The small molecule below binds the protein below.
Small molecule (SMILES): O=C(O)CCCCCNC(=O)CCCC[C@@H]1SC[C@@H]2NC(=O)N[C@@H]21

Binding-site contacts:
Ligand atom C10 contacts residue VAL47 of chain 4.B at 3.8 Å (hydrophobic).
Ligand atom C6 contacts residue TRP108 of chain 4.B at 3.3 Å (hydrophobic).
Ligand atom C3 contacts residue TRP120 of chain 2.A at 3.9 Å (hydrophobic).
Ligand atom N16 contacts residue SER88 of chain 4.B at 3.3 Å (h-bond).
Ligand atom C5 contacts residue ASN23 of chain 4.B at 3.8 Å.
Ligand atom O15 contacts residue ASN49 of chain 4.B at 3.0 Å (h-bond).
Ligand atom N4 contacts residue VAL47 of chain 4.B at 3.4 Å.
Ligand atom C2 contacts residue ASP128 of chain 4.B at 3.9 Å.
Ligand atom O24 contacts residue LYS121 of chain 2.A at 2.7 Å.
Ligand atom O9 contacts residue SER27 of chain 4.B at 2.6 Å (h-bond).
Ligand atom O15 contacts residue TRP120 of chain 2.A at 3.9 Å.
Ligand atom C13 contacts residue TRP79 of chain 4.B at 3.5 Å (hydrophobic).
Ligand atom N1 contacts residue TYR43 of chain 4.B at 3.9 Å.
Ligand atom C13 contacts residue ASN49 of chain 4.B at 3.6 Å.
Ligand atom S7 contacts residue THR90 of chain 4.B at 3.4 Å (h-bond).
Ligand atom C13 contacts residue SER88 of chain 4.B at 3.8 Å.
Ligand atom C3 contacts residue VAL47 of chain 4.B at 3.5 Å (hydrophobic).
Ligand atom C2 contacts residue TRP108 of chain 4.B at 3.7 Å (hydrophobic).
Ligand atom C11 contacts residue LEU110 of chain 4.B at 3.6 Å (hydrophobic).
Ligand atom N1 contacts residue ASP128 of chain 4.B at 2.8 Å (salt-bridge).
Ligand atom C10 contacts residue TRP120 of chain 2.A at 3.9 Å (hydrophobic).
Ligand atom C18 contacts residue SER112 of chain 4.B at 3.8 Å.
Ligand atom C10 contacts residue SER45 of chain 4.B at 3.7 Å.
Ligand atom S7 contacts residue TRP79 of chain 4.B at 3.7 Å.
Ligand atom O9 contacts residue TYR43 of chain 4.B at 2.4 Å (h-bond).
Ligand atom C12 contacts residue ASN49 of chain 4.B at 3.9 Å.
Ligand atom S7 contacts residue TRP92 of chain 4.B at 3.9 Å.
Ligand atom C12 contacts residue TRP79 of chain 4.B at 3.5 Å (hydrophobic).
Ligand atom C8 contacts residue TRP120 of chain 2.A at 3.5 Å (hydrophobic).
Ligand atom C5 contacts residue ASP128 of chain 4.B at 3.8 Å.
Ligand atom C11 contacts residue TRP79 of chain 4.B at 3.6 Å (hydrophobic).
Ligand atom C5 contacts residue SER27 of chain 4.B at 3.6 Å.
Ligand atom O9 contacts residue ASN23 of chain 4.B at 3.2 Å (h-bond).
Ligand atom C19 contacts residue SER112 of chain 4.B at 3.5 Å.
Ligand atom C18 contacts residue LEU110 of chain 4.B at 3.8 Å (hydrophobic).
Ligand atom O15 contacts residue GLY48 of chain 4.B at 3.5 Å.
Ligand atom N4 contacts residue SER45 of chain 4.B at 3.3 Å (h-bond).
Ligand atom C14 contacts residue ASN49 of chain 4.B at 3.8 Å.
Ligand atom C5 contacts residue TYR43 of chain 4.B at 3.3 Å (hydrophobic).
Ligand atom C20 contacts residue LEU124 of chain 4.B at 3.9 Å (hydrophobic).

Sequence of chain 4.B:
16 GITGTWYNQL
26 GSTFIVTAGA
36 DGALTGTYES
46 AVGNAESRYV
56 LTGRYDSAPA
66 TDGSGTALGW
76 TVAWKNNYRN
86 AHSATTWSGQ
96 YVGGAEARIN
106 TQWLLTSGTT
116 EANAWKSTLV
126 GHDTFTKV

Sequence of chain 2.A:
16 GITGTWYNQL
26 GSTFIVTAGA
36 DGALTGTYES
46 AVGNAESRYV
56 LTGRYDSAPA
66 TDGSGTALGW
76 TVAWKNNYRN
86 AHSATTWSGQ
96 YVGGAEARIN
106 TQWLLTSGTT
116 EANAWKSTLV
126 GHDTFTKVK